Binding-site contacts:
Ligand atom N contacts residue ASP36 of chain 1.H at 2.8 Å (salt-bridge).
Ligand atom CD2 contacts residue MET37 of chain 1.G at 3.2 Å (hydrophobic).
Ligand atom NE2 contacts residue LEU91 of chain 1.G at 2.8 Å.
Ligand atom CD contacts residue ARG10 of chain 1.G at 3.4 Å.
Ligand atom CB contacts residue ASP32 of chain 1.G at 3.4 Å.
Ligand atom N contacts residue ASP36 of chain 1.G at 3.0 Å (salt-bridge).
Ligand atom CG contacts residue ARG10 of chain 1.G at 3.3 Å.
Ligand atom O contacts residue ASP36 of chain 1.H at 2.9 Å (salt-bridge).
Ligand atom O contacts residue LEU57 of chain 1.G at 2.7 Å (h-bond).
Ligand atom OH contacts residue ASP32 of chain 1.H at 2.7 Å (salt-bridge).
Ligand atom CE1 contacts residue LEU91 of chain 1.G at 2.7 Å (hydrophobic).
Ligand atom O contacts residue ASP36 of chain 1.G at 2.8 Å (salt-bridge).
Ligand atom CD1 contacts residue TRP98 of chain 1.G at 3.3 Å (hydrophobic).
Ligand atom N contacts residue LEU57 of chain 1.G at 2.8 Å (h-bond).
Ligand atom O contacts residue GLY58 of chain 1.H at 3.5 Å.
Ligand atom NE2 contacts residue LEU57 of chain 1.H at 3.5 Å.
Ligand atom CB contacts residue SER55 of chain 1.H at 3.5 Å.
Ligand atom N contacts residue GLY34 of chain 1.H at 3.2 Å (h-bond).
Ligand atom ND1 contacts residue SER55 of chain 1.G at 3.5 Å (h-bond).
Ligand atom CE1 contacts residue MET37 of chain 1.G at 2.8 Å (hydrophobic).
Ligand atom CH contacts residue ASP32 of chain 1.G at 3.2 Å.
Ligand atom OH contacts residue ASP32 of chain 1.G at 2.9 Å (salt-bridge).
Ligand atom CE contacts residue TRP98 of chain 1.H at 2.8 Å (hydrophobic).
Ligand atom O contacts residue LEU57 of chain 1.H at 2.9 Å (h-bond).
Ligand atom CD1 contacts residue LEU30 of chain 1.G at 3.5 Å (hydrophobic).
Ligand atom NE2 contacts residue MET37 of chain 1.G at 2.5 Å.
Ligand atom N contacts residue GLY34 of chain 1.G at 3.1 Å (h-bond).
Ligand atom NE2 contacts residue TRP98 of chain 1.G at 3.1 Å.
Ligand atom OE1 contacts residue ARG10 of chain 1.G at 3.2 Å (salt-bridge).
Ligand atom N contacts residue LEU57 of chain 1.H at 2.9 Å (h-bond).
Ligand atom CD contacts residue SER55 of chain 1.H at 3.5 Å.
Ligand atom O contacts residue ALA35 of chain 1.G at 3.5 Å.
Ligand atom O contacts residue VAL56 of chain 1.H at 3.5 Å.
Ligand atom CA contacts residue ASP36 of chain 1.G at 3.2 Å.
Ligand atom CE contacts residue LEU57 of chain 1.G at 3.5 Å (hydrophobic).
Ligand atom CB contacts residue ASP36 of chain 1.H at 3.6 Å.
Ligand atom CA contacts residue LEU57 of chain 1.H at 3.2 Å (hydrophobic).
Ligand atom C contacts residue LEU57 of chain 1.H at 3.6 Å (hydrophobic).
Ligand atom CG1 contacts residue TRP98 of chain 1.H at 3.5 Å (hydrophobic).
Ligand atom O contacts residue GLY34 of chain 1.G at 3.4 Å (h-bond).

The protein below binds the small molecule below.
Small molecule (SMILES): CSCC[C@H](NC(=O)[C@@H](NC(=O)C[C@H](O)[C@H](CC(C)C)NC(=O)[C@@H](NC(=O)[C@H](CCC(N)=O)NC(=O)[C@@H]1CCCN1C(=O)[C@H](C)N)C(C)C)C(C)C)C(=O)N[C@H](C=O)CC1=NC=NC1

Sequence of chain 1.H:
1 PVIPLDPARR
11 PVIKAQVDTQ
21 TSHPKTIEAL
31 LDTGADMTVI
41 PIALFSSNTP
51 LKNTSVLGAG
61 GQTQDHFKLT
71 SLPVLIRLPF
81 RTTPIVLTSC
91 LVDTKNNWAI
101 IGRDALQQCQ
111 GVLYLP

Sequence of chain 1.G:
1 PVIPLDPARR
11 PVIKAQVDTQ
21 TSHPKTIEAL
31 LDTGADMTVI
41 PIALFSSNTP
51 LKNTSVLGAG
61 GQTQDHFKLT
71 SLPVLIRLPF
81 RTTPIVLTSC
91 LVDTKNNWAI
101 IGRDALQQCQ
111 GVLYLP